This small molecule binds to this protein.
Small molecule (SMILES): CC(=O)N[C@H]1[C@@H](O[P](=O)(O)O[P](=O)(O)OC[C@H]2O[C@@H](n3ccc(=O)[nH]c3=O)[C@H](O)[C@@H]2O)O[C@H](CO)[C@@H](O)[C@@H]1O

Binding-site contacts:
Ligand atom C8' contacts residue ASN184 of chain 1.B at 3.7 Å.
Ligand atom O3B contacts residue ASN184 of chain 1.B at 3.5 Å.
Ligand atom C5' contacts residue ARG273 of chain 1.B at 3.5 Å.
Ligand atom C4B contacts residue ASN184 of chain 1.B at 3.3 Å.
Ligand atom C3B contacts residue ASP185 of chain 1.B at 3.5 Å.
Ligand atom O4 contacts residue PHE161 of chain 1.B at 3.6 Å.
Ligand atom O2 contacts residue THR52 of chain 1.B at 3.5 Å.
Ligand atom O2A contacts residue MG1 of chain 1.Q at 2.0 Å.
Ligand atom C3' contacts residue ASN184 of chain 1.B at 3.4 Å.
Ligand atom O3B contacts residue THR52 of chain 1.B at 2.8 Å (h-bond).
Ligand atom C6' contacts residue ARG273 of chain 1.B at 3.1 Å.
Ligand atom O4' contacts residue SER163 of chain 1.B at 3.0 Å (h-bond).
Ligand atom N3 contacts residue VAL54 of chain 1.B at 3.5 Å.
Ligand atom O3' contacts residue GLU167 of chain 1.B at 2.8 Å (salt-bridge).
Ligand atom C1B contacts residue THR52 of chain 1.B at 3.3 Å.
Ligand atom O4B contacts residue THR52 of chain 1.B at 3.3 Å (h-bond).
Ligand atom O4 contacts residue PHE101 of chain 1.B at 3.5 Å.
Ligand atom O2 contacts residue TRP53 of chain 1.B at 3.5 Å (h-bond).
Ligand atom O3B contacts residue ASP185 of chain 1.B at 3.2 Å (salt-bridge).
Ligand atom O1B contacts residue ARG273 of chain 1.B at 3.2 Å (salt-bridge).
Ligand atom N2' contacts residue ASN184 of chain 1.B at 2.9 Å (h-bond).
Ligand atom O2' contacts residue ASP185 of chain 1.B at 3.5 Å (salt-bridge).
Ligand atom PB contacts residue MG1 of chain 1.Q at 3.5 Å.
Ligand atom O2B contacts residue ASN438 of chain 1.B at 3.0 Å (h-bond).
Ligand atom O7' contacts residue HIS243 of chain 1.B at 3.2 Å (h-bond).
Ligand atom O1A contacts residue ARG100 of chain 1.B at 3.1 Å (salt-bridge).
Ligand atom O4B contacts residue SER163 of chain 1.B at 3.2 Å.
Ligand atom O3' contacts residue ASN184 of chain 1.B at 3.6 Å (h-bond).
Ligand atom O3A contacts residue ARG273 of chain 1.B at 3.5 Å (salt-bridge).
Ligand atom O4' contacts residue GLU167 of chain 1.B at 2.7 Å (salt-bridge).
Ligand atom O1' contacts residue ASN184 of chain 1.B at 3.4 Å (h-bond).
Ligand atom O2A contacts residue ASP186 of chain 1.B at 3.1 Å (salt-bridge).
Ligand atom C4B contacts residue THR52 of chain 1.B at 3.5 Å.
Ligand atom C5B contacts residue ASN184 of chain 1.B at 3.1 Å.
Ligand atom C7' contacts residue HIS243 of chain 1.B at 3.5 Å.
Ligand atom PA contacts residue MG1 of chain 1.Q at 3.2 Å.
Ligand atom O3A contacts residue MG1 of chain 1.Q at 3.5 Å.
Ligand atom C3' contacts residue GLU167 of chain 1.B at 3.5 Å.
Ligand atom O2B contacts residue MG1 of chain 1.Q at 2.3 Å.
Ligand atom O2' contacts residue THR52 of chain 1.B at 3.2 Å (h-bond).

Sequence of chain 1.B:
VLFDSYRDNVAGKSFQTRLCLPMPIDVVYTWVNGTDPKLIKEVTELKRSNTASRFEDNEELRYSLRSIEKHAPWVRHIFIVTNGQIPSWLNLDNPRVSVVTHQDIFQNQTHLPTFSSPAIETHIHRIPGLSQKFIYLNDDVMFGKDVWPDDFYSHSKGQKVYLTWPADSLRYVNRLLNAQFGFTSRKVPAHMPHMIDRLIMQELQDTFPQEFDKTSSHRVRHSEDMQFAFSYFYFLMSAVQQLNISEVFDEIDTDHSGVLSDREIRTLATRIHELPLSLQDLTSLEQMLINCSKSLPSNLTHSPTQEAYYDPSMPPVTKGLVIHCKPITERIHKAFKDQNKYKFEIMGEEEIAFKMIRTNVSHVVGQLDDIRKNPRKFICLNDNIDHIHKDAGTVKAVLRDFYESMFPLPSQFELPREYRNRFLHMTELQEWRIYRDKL